Sequence of chain 1.B:
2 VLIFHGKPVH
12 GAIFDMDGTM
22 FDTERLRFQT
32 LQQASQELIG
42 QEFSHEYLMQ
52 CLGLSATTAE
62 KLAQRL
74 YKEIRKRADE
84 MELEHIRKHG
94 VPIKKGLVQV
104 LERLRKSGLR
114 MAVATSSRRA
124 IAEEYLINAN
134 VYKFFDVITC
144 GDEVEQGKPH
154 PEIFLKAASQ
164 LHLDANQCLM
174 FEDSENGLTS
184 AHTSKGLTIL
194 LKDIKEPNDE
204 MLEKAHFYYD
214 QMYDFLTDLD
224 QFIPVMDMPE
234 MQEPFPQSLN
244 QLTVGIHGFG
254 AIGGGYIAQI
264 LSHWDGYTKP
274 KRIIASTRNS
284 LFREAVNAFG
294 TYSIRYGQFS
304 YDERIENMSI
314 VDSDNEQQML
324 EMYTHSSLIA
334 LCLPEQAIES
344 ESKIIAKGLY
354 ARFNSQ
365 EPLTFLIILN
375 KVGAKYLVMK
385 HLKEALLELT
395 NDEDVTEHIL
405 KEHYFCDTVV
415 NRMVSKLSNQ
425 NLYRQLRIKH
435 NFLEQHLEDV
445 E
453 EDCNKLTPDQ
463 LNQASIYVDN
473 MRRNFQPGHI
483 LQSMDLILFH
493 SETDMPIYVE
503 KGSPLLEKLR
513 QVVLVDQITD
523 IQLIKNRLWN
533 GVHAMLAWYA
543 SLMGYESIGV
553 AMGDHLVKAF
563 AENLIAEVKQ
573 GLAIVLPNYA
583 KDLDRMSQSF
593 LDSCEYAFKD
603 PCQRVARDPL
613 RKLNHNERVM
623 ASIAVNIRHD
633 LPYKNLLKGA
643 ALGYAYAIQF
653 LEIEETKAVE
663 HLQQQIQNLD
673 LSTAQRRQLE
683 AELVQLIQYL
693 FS

This protein binds this small molecule.
Small molecule (SMILES): O=C(CO)[C@@H](O)[C@H](O)[C@H](O)COP(=O)(O)O

Binding-site contacts:
Ligand atom O2 contacts residue LYS527 of chain 1.B at 3.0 Å (salt-bridge).
Ligand atom C1 contacts residue ASN415 of chain 1.B at 3.4 Å.
Ligand atom C6 contacts residue ARG606 of chain 1.B at 3.8 Å.
Ligand atom C3 contacts residue NDP1 of chain 1.W at 3.6 Å.
Ligand atom O3P contacts residue LYS614 of chain 1.B at 3.0 Å (salt-bridge).
Ligand atom O1P contacts residue NDP1 of chain 1.W at 3.3 Å (h-bond).
Ligand atom C2 contacts residue LYS527 of chain 1.B at 3.4 Å.
Ligand atom O6 contacts residue LYS614 of chain 1.B at 3.6 Å.
Ligand atom O3 contacts residue ARG606 of chain 1.B at 2.7 Å (salt-bridge).
Ligand atom C2 contacts residue NDP1 of chain 1.W at 3.6 Å.
Ligand atom O1P contacts residue ASN374 of chain 1.B at 3.8 Å.
Ligand atom C1 contacts residue LYS527 of chain 1.B at 3.2 Å.
Ligand atom O1 contacts residue ASN415 of chain 1.B at 3.3 Å (h-bond).
Ligand atom C1 contacts residue MET417 of chain 1.B at 3.7 Å (hydrophobic).
Ligand atom O6 contacts residue ARG620 of chain 1.B at 3.4 Å (salt-bridge).
Ligand atom O1P contacts residue ARG613 of chain 1.B at 3.0 Å (salt-bridge).
Ligand atom O3P contacts residue ARG613 of chain 1.B at 3.1 Å (salt-bridge).
Ligand atom O2P contacts residue NDP1 of chain 1.W at 2.6 Å (h-bond).
Ligand atom O3 contacts residue NDP1 of chain 1.W at 2.6 Å (h-bond).
Ligand atom O2 contacts residue ASN374 of chain 1.B at 3.0 Å (h-bond).
Ligand atom C3 contacts residue HIS535 of chain 1.B at 3.6 Å.
Ligand atom O4 contacts residue NDP1 of chain 1.W at 3.1 Å (h-bond).
Ligand atom P contacts residue NDP1 of chain 1.W at 3.5 Å.
Ligand atom O4 contacts residue ASN374 of chain 1.B at 3.5 Å (h-bond).
Ligand atom O5 contacts residue HIS535 of chain 1.B at 2.9 Å (h-bond).
Ligand atom C5 contacts residue HIS535 of chain 1.B at 3.5 Å.
Ligand atom O1 contacts residue LYS527 of chain 1.B at 3.1 Å (salt-bridge).
Ligand atom C2 contacts residue ASN532 of chain 1.B at 3.5 Å.
Ligand atom O4 contacts residue ARG606 of chain 1.B at 3.4 Å (salt-bridge).
Ligand atom O3P contacts residue ARG609 of chain 1.B at 3.0 Å (salt-bridge).
Ligand atom O1 contacts residue MET417 of chain 1.B at 3.8 Å.
Ligand atom O2 contacts residue NDP1 of chain 1.W at 3.1 Å.
Ligand atom O2 contacts residue ASN532 of chain 1.B at 2.9 Å (h-bond).
Ligand atom C5 contacts residue ARG606 of chain 1.B at 3.7 Å.
Ligand atom O1 contacts residue TRP531 of chain 1.B at 3.4 Å.
Ligand atom P contacts residue ARG613 of chain 1.B at 3.6 Å.
Ligand atom C6 contacts residue LYS614 of chain 1.B at 3.7 Å.
Ligand atom O1P contacts residue ARG620 of chain 1.B at 3.1 Å (salt-bridge).
Ligand atom C4 contacts residue ASN374 of chain 1.B at 3.7 Å.
Ligand atom O2P contacts residue ARG609 of chain 1.B at 2.7 Å (salt-bridge).